This protein binds this small molecule.
Small molecule (SMILES): C[C@H]1O[C@@H](n2cnc3c(N)ncnc32)[C@H](O)[C@@H]1O

Sequence of chain 1.A:
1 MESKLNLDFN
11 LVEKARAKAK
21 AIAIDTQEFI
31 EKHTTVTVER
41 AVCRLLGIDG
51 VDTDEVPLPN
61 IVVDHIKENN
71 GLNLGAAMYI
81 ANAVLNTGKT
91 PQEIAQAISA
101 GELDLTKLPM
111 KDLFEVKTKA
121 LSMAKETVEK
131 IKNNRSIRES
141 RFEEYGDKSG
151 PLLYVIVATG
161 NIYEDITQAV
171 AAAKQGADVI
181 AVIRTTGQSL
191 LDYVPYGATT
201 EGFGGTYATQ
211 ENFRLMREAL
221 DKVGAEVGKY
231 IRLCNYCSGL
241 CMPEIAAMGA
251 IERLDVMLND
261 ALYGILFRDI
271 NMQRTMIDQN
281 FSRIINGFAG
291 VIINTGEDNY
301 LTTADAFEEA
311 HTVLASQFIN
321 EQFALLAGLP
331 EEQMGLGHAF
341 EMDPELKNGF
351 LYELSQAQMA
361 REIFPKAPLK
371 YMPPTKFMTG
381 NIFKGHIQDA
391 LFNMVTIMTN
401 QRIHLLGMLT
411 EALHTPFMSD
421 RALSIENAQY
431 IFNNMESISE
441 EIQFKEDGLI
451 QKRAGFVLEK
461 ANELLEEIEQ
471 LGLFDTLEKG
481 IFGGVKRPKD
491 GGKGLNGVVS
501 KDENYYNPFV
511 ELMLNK

Binding-site contacts:
Ligand atom C2 contacts residue B121 of chain 1.C at 3.4 Å.
Ligand atom C8 contacts residue B121 of chain 1.C at 4.1 Å.
Ligand atom C8 contacts residue TYR193 of chain 1.A at 3.6 Å (hydrophobic).
Ligand atom N1 contacts residue B121 of chain 1.C at 4.0 Å.
Ligand atom O3' contacts residue ASP54 of chain 1.A at 3.4 Å (salt-bridge).
Ligand atom N6 contacts residue ASP64 of chain 1.A at 3.8 Å.
Ligand atom O2' contacts residue ASP54 of chain 1.A at 3.6 Å.
Ligand atom O4' contacts residue TYR193 of chain 1.A at 4.0 Å.
Ligand atom C6 contacts residue VAL56 of chain 1.A at 4.2 Å (hydrophobic).
Ligand atom C2' contacts residue GLU55 of chain 1.A at 4.0 Å.
Ligand atom N7 contacts residue B121 of chain 1.C at 4.2 Å.
Ligand atom C2' contacts residue ASP54 of chain 1.A at 3.5 Å.
Ligand atom N7 contacts residue TYR193 of chain 1.A at 4.2 Å.
Ligand atom N7 contacts residue VAL56 of chain 1.A at 3.8 Å.
Ligand atom C4 contacts residue VAL56 of chain 1.A at 3.6 Å (hydrophobic).
Ligand atom N9 contacts residue B121 of chain 1.C at 3.8 Å.
Ligand atom C4' contacts residue B121 of chain 1.C at 3.8 Å.
Ligand atom N3 contacts residue B121 of chain 1.C at 3.9 Å.
Ligand atom C8 contacts residue VAL56 of chain 1.A at 4.0 Å (hydrophobic).
Ligand atom C2 contacts residue VAL56 of chain 1.A at 4.4 Å (hydrophobic).
Ligand atom N3 contacts residue VAL56 of chain 1.A at 4.0 Å.
Ligand atom N9 contacts residue VAL56 of chain 1.A at 3.8 Å.
Ligand atom C5 contacts residue B121 of chain 1.C at 3.8 Å.
Ligand atom C6 contacts residue B121 of chain 1.C at 4.3 Å.
Ligand atom C3' contacts residue ASP54 of chain 1.A at 3.7 Å.
Ligand atom C5 contacts residue VAL56 of chain 1.A at 3.7 Å (hydrophobic).
Ligand atom C4 contacts residue B121 of chain 1.C at 3.6 Å.
Ligand atom O2' contacts residue GLU55 of chain 1.A at 3.4 Å (salt-bridge).
Ligand atom C1' contacts residue TYR193 of chain 1.A at 4.0 Å (hydrophobic).
Ligand atom N9 contacts residue TYR193 of chain 1.A at 4.3 Å.
Ligand atom C1' contacts residue B121 of chain 1.C at 4.3 Å.
Ligand atom O2' contacts residue TYR193 of chain 1.A at 4.3 Å.
Ligand atom C2' contacts residue VAL56 of chain 1.A at 4.1 Å (hydrophobic).
Ligand atom O4' contacts residue B121 of chain 1.C at 3.7 Å.
Ligand atom C5' contacts residue B121 of chain 1.C at 2.6 Å.